Binding-site contacts:
Ligand atom C8 contacts residue TYR226 of chain 1.C at 4.2 Å (hydrophobic).
Ligand atom O6 contacts residue ARG377 of chain 1.C at 4.2 Å.
Ligand atom C1 contacts residue ASN249 of chain 1.C at 1.4 Å.
Ligand atom N2 contacts residue ASN249 of chain 1.C at 2.9 Å (h-bond).
Ligand atom C6 contacts residue LYS372 of chain 1.C at 4.3 Å.
Ligand atom C4 contacts residue ASN249 of chain 1.C at 4.2 Å.
Ligand atom C8 contacts residue GLY225 of chain 1.C at 3.7 Å.
Ligand atom C3 contacts residue ASN249 of chain 1.C at 3.8 Å.
Ligand atom O5 contacts residue ASN249 of chain 1.C at 2.4 Å (h-bond).
Ligand atom C7 contacts residue HIS227 of chain 1.C at 4.4 Å.
Ligand atom O7 contacts residue ASN249 of chain 1.C at 4.2 Å.
Ligand atom C8 contacts residue GLU197 of chain 1.C at 3.9 Å.
Ligand atom C2 contacts residue ASN249 of chain 1.C at 2.5 Å.
Ligand atom O5 contacts residue LYS372 of chain 1.C at 3.4 Å.
Ligand atom C5 contacts residue LYS372 of chain 1.C at 4.0 Å.
Ligand atom C1 contacts residue LYS372 of chain 1.C at 3.6 Å.
Ligand atom O6 contacts residue LYS372 of chain 1.C at 4.3 Å.
Ligand atom C8 contacts residue ASN249 of chain 1.C at 4.4 Å.
Ligand atom C5 contacts residue ASN249 of chain 1.C at 3.7 Å.
Ligand atom O7 contacts residue HIS227 of chain 1.C at 4.3 Å.
Ligand atom C7 contacts residue ASN249 of chain 1.C at 3.8 Å.

A small-molecule ligand and the protein it binds are described below.
Small molecule (SMILES): CC(=O)N[C@@H]1[C@@H](O)[C@H](O)[C@@H](CO)O[C@H]1O

Sequence of chain 1.C:
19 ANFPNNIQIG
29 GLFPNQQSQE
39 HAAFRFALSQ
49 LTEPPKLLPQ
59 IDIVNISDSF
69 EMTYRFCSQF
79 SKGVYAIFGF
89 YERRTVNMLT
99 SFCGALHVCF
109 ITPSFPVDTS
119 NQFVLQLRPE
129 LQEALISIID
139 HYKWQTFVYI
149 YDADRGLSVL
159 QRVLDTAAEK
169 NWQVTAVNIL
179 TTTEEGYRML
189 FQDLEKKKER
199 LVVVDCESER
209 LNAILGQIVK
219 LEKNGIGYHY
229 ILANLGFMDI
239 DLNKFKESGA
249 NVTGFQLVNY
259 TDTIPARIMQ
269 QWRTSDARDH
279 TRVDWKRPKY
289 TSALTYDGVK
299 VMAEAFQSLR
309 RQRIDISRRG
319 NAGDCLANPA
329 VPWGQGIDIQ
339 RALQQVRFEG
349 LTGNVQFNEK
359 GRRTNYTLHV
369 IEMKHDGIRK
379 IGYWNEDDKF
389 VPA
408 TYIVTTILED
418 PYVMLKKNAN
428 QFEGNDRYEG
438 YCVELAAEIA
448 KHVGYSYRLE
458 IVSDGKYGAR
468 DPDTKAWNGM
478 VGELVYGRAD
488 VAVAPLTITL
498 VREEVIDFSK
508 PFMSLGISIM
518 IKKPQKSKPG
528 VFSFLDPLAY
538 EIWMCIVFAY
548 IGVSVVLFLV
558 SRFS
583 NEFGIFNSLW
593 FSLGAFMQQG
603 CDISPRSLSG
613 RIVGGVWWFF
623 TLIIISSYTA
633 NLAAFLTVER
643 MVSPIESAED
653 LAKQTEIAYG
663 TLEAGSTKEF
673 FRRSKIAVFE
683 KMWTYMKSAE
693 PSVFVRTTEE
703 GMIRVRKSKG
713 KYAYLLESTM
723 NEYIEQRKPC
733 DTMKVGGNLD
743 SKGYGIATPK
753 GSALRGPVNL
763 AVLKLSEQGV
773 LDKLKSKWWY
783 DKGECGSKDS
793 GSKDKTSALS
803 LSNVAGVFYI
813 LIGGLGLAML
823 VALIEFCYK